Binding-site contacts:
Ligand atom C14 contacts residue LEU131 of chain 1.B at 4.1 Å (hydrophobic).
Ligand atom C14 contacts residue ILE127 of chain 1.B at 3.7 Å (hydrophobic).
Ligand atom C08 contacts residue LEU49 of chain 1.B at 4.1 Å (hydrophobic).
Ligand atom O13 contacts residue GLY118 of chain 1.B at 3.7 Å.
Ligand atom O13 contacts residue GLY123 of chain 1.B at 4.1 Å.
Ligand atom C10 contacts residue LEU49 of chain 1.B at 4.1 Å (hydrophobic).
Ligand atom C12 contacts residue PHE128 of chain 1.B at 4.0 Å (hydrophobic).
Ligand atom C17 contacts residue LEU228 of chain 1.B at 3.5 Å (hydrophobic).
Ligand atom O13 contacts residue VAL121 of chain 1.B at 3.9 Å.
Ligand atom C12 contacts residue MET124 of chain 1.B at 3.5 Å (hydrophobic).
Ligand atom O01 contacts residue LEU90 of chain 1.B at 3.5 Å.
Ligand atom C04 contacts residue LEU49 of chain 1.B at 4.2 Å (hydrophobic).
Ligand atom C25 contacts residue LEU94 of chain 1.B at 3.8 Å (hydrophobic).
Ligand atom O13 contacts residue MET124 of chain 1.B at 2.6 Å (h-bond).
Ligand atom C26 contacts residue LEU90 of chain 1.B at 3.3 Å (hydrophobic).
Ligand atom C02 contacts residue GLU56 of chain 1.B at 3.5 Å.
Ligand atom O01 contacts residue ARG97 of chain 1.B at 3.2 Å (salt-bridge).
Ligand atom C14 contacts residue PHE128 of chain 1.B at 3.6 Å (hydrophobic).
Ligand atom C02 contacts residue ARG97 of chain 1.B at 3.9 Å.
Ligand atom C26 contacts residue MET91 of chain 1.B at 4.2 Å (hydrophobic).
Ligand atom C11 contacts residue VAL121 of chain 1.B at 3.5 Å (hydrophobic).
Ligand atom C02 contacts residue LEU90 of chain 1.B at 3.7 Å (hydrophobic).
Ligand atom C15 contacts residue LEU131 of chain 1.B at 3.8 Å (hydrophobic).
Ligand atom C03 contacts residue LEU90 of chain 1.B at 4.0 Å (hydrophobic).
Ligand atom C06 contacts residue PHE107 of chain 1.B at 3.8 Å (hydrophobic).
Ligand atom C08 contacts residue PHE107 of chain 1.B at 4.2 Å (hydrophobic).
Ligand atom C25 contacts residue PHE107 of chain 1.B at 4.2 Å (hydrophobic).
Ligand atom C03 contacts residue GLU56 of chain 1.B at 3.4 Å.
Ligand atom O13 contacts residue VAL125 of chain 1.B at 3.8 Å.
Ligand atom C26 contacts residue LEU94 of chain 1.B at 3.8 Å (hydrophobic).
Ligand atom C07 contacts residue LEU49 of chain 1.B at 4.2 Å (hydrophobic).
Ligand atom C15 contacts residue ILE127 of chain 1.B at 4.0 Å (hydrophobic).
Ligand atom C12 contacts residue VAL121 of chain 1.B at 4.2 Å (hydrophobic).
Ligand atom C04 contacts residue PHE107 of chain 1.B at 4.2 Å (hydrophobic).
Ligand atom C05 contacts residue PHE107 of chain 1.B at 3.9 Å (hydrophobic).
Ligand atom C16 contacts residue LEU49 of chain 1.B at 4.2 Å (hydrophobic).
Ligand atom C14 contacts residue MET124 of chain 1.B at 4.0 Å (hydrophobic).
Ligand atom C07 contacts residue PHE107 of chain 1.B at 3.2 Å (hydrophobic).
Ligand atom O13 contacts residue PHE128 of chain 1.B at 3.3 Å.
Ligand atom O01 contacts residue GLU56 of chain 1.B at 2.7 Å (salt-bridge).

The protein below binds the small molecule below.
Small molecule (SMILES): Oc1ccc(-c2cc(-c3ccc(O)cc3)c(-c3ccc(O)cc3)s2)cc1

Sequence of chain 1.B:
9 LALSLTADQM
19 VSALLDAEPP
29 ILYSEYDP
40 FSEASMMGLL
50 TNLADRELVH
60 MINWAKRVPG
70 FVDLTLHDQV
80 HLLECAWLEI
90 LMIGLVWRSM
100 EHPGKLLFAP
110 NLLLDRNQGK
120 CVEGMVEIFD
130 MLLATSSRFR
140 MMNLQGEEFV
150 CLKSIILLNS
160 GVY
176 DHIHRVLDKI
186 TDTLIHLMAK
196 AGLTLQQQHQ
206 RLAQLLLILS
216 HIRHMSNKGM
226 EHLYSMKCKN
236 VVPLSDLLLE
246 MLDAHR